Binding-site contacts:
Ligand atom N2 contacts residue ASN261 of chain 1.A at 2.9 Å (h-bond).
Ligand atom C4 contacts residue ASN261 of chain 1.A at 3.8 Å.
Ligand atom O7 contacts residue ASN261 of chain 1.A at 3.4 Å (h-bond).
Ligand atom C3 contacts residue ASN261 of chain 1.A at 3.2 Å.
Ligand atom C1 contacts residue ASN261 of chain 1.A at 1.7 Å.
Ligand atom O5 contacts residue ASN261 of chain 1.A at 2.6 Å (h-bond).
Ligand atom C7 contacts residue ASN261 of chain 1.A at 3.4 Å.
Ligand atom C8 contacts residue ASN261 of chain 1.A at 3.6 Å.
Ligand atom C5 contacts residue ASN261 of chain 1.A at 3.2 Å.
Ligand atom C2 contacts residue ASN261 of chain 1.A at 2.7 Å.

This protein binds this small molecule.
Small molecule (SMILES): CC(=O)N[C@@H]1[C@@H](O)[C@H](O)[C@@H](CO)O[C@H]1O

Sequence of chain 1.A:
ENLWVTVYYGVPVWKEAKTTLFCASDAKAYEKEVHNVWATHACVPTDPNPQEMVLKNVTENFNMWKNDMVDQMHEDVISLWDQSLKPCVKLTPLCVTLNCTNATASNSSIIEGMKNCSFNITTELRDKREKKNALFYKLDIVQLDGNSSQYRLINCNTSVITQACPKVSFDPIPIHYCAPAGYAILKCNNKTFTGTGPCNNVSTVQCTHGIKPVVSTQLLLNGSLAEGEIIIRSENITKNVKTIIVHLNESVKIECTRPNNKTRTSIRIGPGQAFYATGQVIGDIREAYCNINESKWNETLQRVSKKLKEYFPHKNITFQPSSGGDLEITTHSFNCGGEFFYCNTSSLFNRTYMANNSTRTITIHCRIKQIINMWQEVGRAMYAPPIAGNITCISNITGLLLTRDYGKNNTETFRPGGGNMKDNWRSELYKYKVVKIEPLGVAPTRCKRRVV